The protein below binds the small molecule below.
Small molecule (SMILES): CC(=O)N[C@H]1[C@H](O[C@H]2[C@H](O)[C@@H](NC(C)=O)CO[C@@H]2CO)O[C@H](CO)[C@@H](O[C@@H]2O[C@H](CO[C@H]3O[C@H](CO)[C@@H](O)[C@H](O[C@H]4O[C@H](CO)[C@@H](O)[C@H](O)[C@@H]4O)[C@@H]3O)[C@@H](O)[C@H](O)[C@@H]2O)[C@@H]1O

Binding-site contacts:
Ligand atom C2 contacts residue ASN109 of chain 1.B at 2.4 Å.
Ligand atom C1 contacts residue ASN127 of chain 1.B at 3.2 Å.
Ligand atom O5 contacts residue ASN109 of chain 1.B at 2.3 Å (h-bond).
Ligand atom C6 contacts residue ALA129 of chain 1.B at 3.8 Å (hydrophobic).
Ligand atom O4 contacts residue GLU122 of chain 1.B at 3.8 Å.
Ligand atom O2 contacts residue TYR126 of chain 1.B at 2.9 Å (h-bond).
Ligand atom C5 contacts residue ASN109 of chain 1.B at 3.6 Å.
Ligand atom N2 contacts residue ASN109 of chain 1.B at 2.9 Å (h-bond).
Ligand atom N2 contacts residue ASN127 of chain 1.B at 4.1 Å.
Ligand atom O5 contacts residue ASN127 of chain 1.B at 3.2 Å (h-bond).
Ligand atom C2 contacts residue TYR126 of chain 1.B at 4.1 Å (hydrophobic).
Ligand atom C2 contacts residue THR123 of chain 1.B at 3.2 Å.
Ligand atom O5 contacts residue ALA129 of chain 1.B at 3.2 Å.
Ligand atom C1 contacts residue ASN109 of chain 1.B at 1.4 Å.
Ligand atom C3 contacts residue THR123 of chain 1.B at 3.2 Å.
Ligand atom O2 contacts residue THR123 of chain 1.B at 2.8 Å (h-bond).
Ligand atom C6 contacts residue ASN127 of chain 1.B at 3.7 Å.
Ligand atom O3 contacts residue GLU122 of chain 1.B at 4.2 Å.
Ligand atom C1 contacts residue ALA129 of chain 1.B at 3.6 Å (hydrophobic).
Ligand atom O6 contacts residue ASN127 of chain 1.B at 2.5 Å (h-bond).
Ligand atom C5 contacts residue ALA129 of chain 1.B at 3.6 Å (hydrophobic).
Ligand atom C5 contacts residue ASN127 of chain 1.B at 4.2 Å.
Ligand atom O6 contacts residue GLU128 of chain 1.B at 3.0 Å (salt-bridge).
Ligand atom O2 contacts residue ASN125 of chain 1.B at 2.5 Å (h-bond).
Ligand atom O5 contacts residue GLU128 of chain 1.B at 4.2 Å.
Ligand atom C8 contacts residue ASN109 of chain 1.B at 4.2 Å.
Ligand atom C1 contacts residue ASN125 of chain 1.B at 4.1 Å.
Ligand atom C4 contacts residue ASN109 of chain 1.B at 4.2 Å.
Ligand atom O5 contacts residue GLU128 of chain 1.B at 3.8 Å.
Ligand atom C1 contacts residue TYR126 of chain 1.B at 4.2 Å (hydrophobic).
Ligand atom C3 contacts residue ASN109 of chain 1.B at 3.8 Å.
Ligand atom C6 contacts residue GLU128 of chain 1.B at 3.9 Å.
Ligand atom O3 contacts residue THR123 of chain 1.B at 2.2 Å (h-bond).
Ligand atom C2 contacts residue ASN125 of chain 1.B at 3.6 Å.
Ligand atom C8 contacts residue SER74 of chain 1.B at 3.5 Å.
Ligand atom C2 contacts residue ASN127 of chain 1.B at 3.3 Å.
Ligand atom C7 contacts residue ASN109 of chain 1.B at 3.9 Å.
Ligand atom O7 contacts residue ASN127 of chain 1.B at 4.2 Å.
Ligand atom O6 contacts residue GLU128 of chain 1.B at 4.1 Å.
Ligand atom O5 contacts residue TYR126 of chain 1.B at 4.2 Å.

Sequence of chain 1.B:
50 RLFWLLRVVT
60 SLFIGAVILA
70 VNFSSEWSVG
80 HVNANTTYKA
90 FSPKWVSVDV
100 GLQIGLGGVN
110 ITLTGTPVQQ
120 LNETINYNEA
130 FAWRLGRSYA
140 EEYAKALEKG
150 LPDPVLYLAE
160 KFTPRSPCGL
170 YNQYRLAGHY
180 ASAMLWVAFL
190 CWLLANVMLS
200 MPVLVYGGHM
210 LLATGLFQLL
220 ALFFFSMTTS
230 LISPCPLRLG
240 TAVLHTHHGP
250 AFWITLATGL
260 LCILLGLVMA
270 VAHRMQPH